Binding-site contacts:
Ligand atom C5 contacts residue TRP286 of chain 1.A at 3.8 Å (hydrophobic).
Ligand atom O2 contacts residue TRP102 of chain 1.A at 3.6 Å.
Ligand atom O4 contacts residue TRP102 of chain 1.A at 3.2 Å (h-bond).
Ligand atom O4 contacts residue ASP400 of chain 1.A at 2.6 Å (salt-bridge).
Ligand atom C3 contacts residue TRP102 of chain 1.A at 3.8 Å (hydrophobic).
Ligand atom O3 contacts residue ASN327 of chain 1.A at 3.1 Å (h-bond).
Ligand atom C2 contacts residue TRP102 of chain 1.A at 3.6 Å (hydrophobic).
Ligand atom C4 contacts residue SER398 of chain 1.A at 3.8 Å.
Ligand atom O1 contacts residue ASP46 of chain 1.A at 2.6 Å (salt-bridge).
Ligand atom O3 contacts residue GLN401 of chain 1.A at 2.9 Å (h-bond).
Ligand atom C2 contacts residue ASN327 of chain 1.A at 3.6 Å.
Ligand atom C1 contacts residue ASP46 of chain 1.A at 3.1 Å.
Ligand atom C5 contacts residue TYR44 of chain 1.A at 3.5 Å (hydrophobic).
Ligand atom O2 contacts residue TYR44 of chain 1.A at 2.9 Å (h-bond).
Ligand atom O2 contacts residue ARG153 of chain 1.A at 2.9 Å (salt-bridge).
Ligand atom C4 contacts residue TRP286 of chain 1.A at 3.7 Å (hydrophobic).
Ligand atom C3 contacts residue TRP204 of chain 1.A at 3.6 Å (hydrophobic).
Ligand atom C3 contacts residue GLN156 of chain 1.A at 3.5 Å.
Ligand atom C4 contacts residue ASP400 of chain 1.A at 3.4 Å.
Ligand atom O4 contacts residue TYR44 of chain 1.A at 3.8 Å.
Ligand atom C2 contacts residue GLN156 of chain 1.A at 3.4 Å.
Ligand atom O5 contacts residue TRP102 of chain 1.A at 3.8 Å.
Ligand atom O3 contacts residue ASN324 of chain 1.A at 3.1 Å (h-bond).
Ligand atom O4 contacts residue SER398 of chain 1.A at 3.4 Å.
Ligand atom O3 contacts residue GLN156 of chain 1.A at 2.6 Å (h-bond).
Ligand atom O4 contacts residue TRP204 of chain 1.A at 3.5 Å.
Ligand atom O3 contacts residue ASP400 of chain 1.A at 2.6 Å (salt-bridge).
Ligand atom O2 contacts residue TRP204 of chain 1.A at 3.7 Å.
Ligand atom O2 contacts residue GLN156 of chain 1.A at 3.7 Å.
Ligand atom O1 contacts residue TRP286 of chain 1.A at 3.7 Å.
Ligand atom C3 contacts residue ASP400 of chain 1.A at 3.6 Å.
Ligand atom C1 contacts residue ARG153 of chain 1.A at 3.6 Å.
Ligand atom O5 contacts residue ASP46 of chain 1.A at 3.6 Å (salt-bridge).
Ligand atom O5 contacts residue TRP286 of chain 1.A at 3.4 Å.
Ligand atom C5 contacts residue ASN324 of chain 1.A at 3.8 Å.
Ligand atom O3 contacts residue TRP102 of chain 1.A at 3.0 Å (h-bond).
Ligand atom C5 contacts residue SER398 of chain 1.A at 3.7 Å.
Ligand atom O2 contacts residue ASN327 of chain 1.A at 2.6 Å (h-bond).
Ligand atom O5 contacts residue ASN324 of chain 1.A at 3.0 Å (h-bond).
Ligand atom O1 contacts residue ARG153 of chain 1.A at 3.5 Å (salt-bridge).

A protein and the small-molecule ligand that binds it are described below.
Small molecule (SMILES): O[C@@H]1[C@@H](O)[C@H](O[C@@H]2CO[C@@H](O)[C@H](O)[C@H]2O)OC[C@H]1O

Sequence of chain 1.A:
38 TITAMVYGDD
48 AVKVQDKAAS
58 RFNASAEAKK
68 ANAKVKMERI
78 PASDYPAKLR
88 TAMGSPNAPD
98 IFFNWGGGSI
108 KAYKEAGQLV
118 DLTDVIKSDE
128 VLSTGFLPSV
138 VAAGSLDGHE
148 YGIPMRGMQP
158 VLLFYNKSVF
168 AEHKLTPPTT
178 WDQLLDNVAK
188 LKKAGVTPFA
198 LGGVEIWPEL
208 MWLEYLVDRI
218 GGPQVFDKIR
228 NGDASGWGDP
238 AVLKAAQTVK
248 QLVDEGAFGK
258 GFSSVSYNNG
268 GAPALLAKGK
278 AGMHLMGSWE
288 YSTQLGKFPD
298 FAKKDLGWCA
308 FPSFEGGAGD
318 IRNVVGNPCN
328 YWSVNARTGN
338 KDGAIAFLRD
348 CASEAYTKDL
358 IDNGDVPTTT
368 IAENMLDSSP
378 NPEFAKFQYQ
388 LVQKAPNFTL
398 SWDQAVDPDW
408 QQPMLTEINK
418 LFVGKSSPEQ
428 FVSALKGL